Sequence of chain 1.B:
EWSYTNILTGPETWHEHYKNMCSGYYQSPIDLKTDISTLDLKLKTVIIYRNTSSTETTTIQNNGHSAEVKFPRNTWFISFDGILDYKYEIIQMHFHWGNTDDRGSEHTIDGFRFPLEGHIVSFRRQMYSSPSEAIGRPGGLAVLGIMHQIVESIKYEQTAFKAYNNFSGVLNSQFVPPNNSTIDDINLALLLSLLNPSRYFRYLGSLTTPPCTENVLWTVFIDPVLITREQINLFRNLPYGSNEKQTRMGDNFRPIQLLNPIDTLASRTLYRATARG

Binding-site contacts:
Ligand atom C5 contacts residue LEU257 of chain 1.B at 4.1 Å (hydrophobic).
Ligand atom O7 contacts residue ASN189 of chain 1.B at 3.1 Å (h-bond).
Ligand atom N2 contacts residue ASN189 of chain 1.B at 2.8 Å (h-bond).
Ligand atom C5 contacts residue GLY192 of chain 1.B at 4.3 Å.
Ligand atom C3 contacts residue ASN189 of chain 1.B at 3.7 Å.
Ligand atom C8 contacts residue ASN189 of chain 1.B at 4.2 Å.
Ligand atom C7 contacts residue ASN189 of chain 1.B at 3.1 Å.
Ligand atom O5 contacts residue GLY192 of chain 1.B at 3.4 Å.
Ligand atom C5 contacts residue ASN189 of chain 1.B at 3.5 Å.
Ligand atom O5 contacts residue ASN189 of chain 1.B at 2.3 Å (h-bond).
Ligand atom C8 contacts residue TYR179 of chain 1.B at 3.9 Å (hydrophobic).
Ligand atom O6 contacts residue LEU257 of chain 1.B at 3.9 Å.
Ligand atom C6 contacts residue LEU257 of chain 1.B at 4.2 Å (hydrophobic).
Ligand atom C4 contacts residue ASN189 of chain 1.B at 4.1 Å.
Ligand atom C2 contacts residue ASN189 of chain 1.B at 2.4 Å.
Ligand atom O5 contacts residue LEU257 of chain 1.B at 4.3 Å.
Ligand atom C6 contacts residue LEU194 of chain 1.B at 3.8 Å (hydrophobic).
Ligand atom C1 contacts residue LEU257 of chain 1.B at 4.4 Å (hydrophobic).
Ligand atom O6 contacts residue GLY192 of chain 1.B at 3.5 Å (h-bond).
Ligand atom C6 contacts residue GLY192 of chain 1.B at 3.6 Å.
Ligand atom C1 contacts residue ASN189 of chain 1.B at 1.3 Å.
Ligand atom C1 contacts residue GLY192 of chain 1.B at 4.3 Å.
Ligand atom O6 contacts residue LEU194 of chain 1.B at 2.9 Å (h-bond).

The protein below binds the small molecule below.
Small molecule (SMILES): CC(=O)N[C@@H]1[C@@H](O)[C@H](O)[C@@H](CO)O[C@H]1O